A small-molecule ligand and the protein it binds are described below.
Small molecule (SMILES): CC(=O)N[C@H]1[C@H](O[C@H]2[C@H](O)[C@@H](NC(C)=O)CO[C@@H]2CO)O[C@H](CO)[C@@H](O)[C@@H]1O

Sequence of chain 58.E:
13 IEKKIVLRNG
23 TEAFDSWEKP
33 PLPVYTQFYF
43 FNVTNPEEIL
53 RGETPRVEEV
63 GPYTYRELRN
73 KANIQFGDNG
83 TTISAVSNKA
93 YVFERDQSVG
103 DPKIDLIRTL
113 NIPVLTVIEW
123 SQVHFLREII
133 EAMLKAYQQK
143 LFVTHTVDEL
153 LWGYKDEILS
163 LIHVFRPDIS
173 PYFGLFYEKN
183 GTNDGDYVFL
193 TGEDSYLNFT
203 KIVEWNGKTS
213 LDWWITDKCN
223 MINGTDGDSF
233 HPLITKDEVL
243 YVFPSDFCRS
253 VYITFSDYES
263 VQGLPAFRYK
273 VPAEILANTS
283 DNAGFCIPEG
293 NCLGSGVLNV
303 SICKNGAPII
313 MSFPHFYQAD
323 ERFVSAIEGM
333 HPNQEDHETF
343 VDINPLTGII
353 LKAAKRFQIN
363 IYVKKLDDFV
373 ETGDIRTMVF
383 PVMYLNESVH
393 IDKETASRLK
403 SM

Binding-site contacts:
Ligand atom O5 contacts residue ASN280 of chain 58.E at 2.4 Å (h-bond).
Ligand atom C5 contacts residue ASN280 of chain 58.E at 3.7 Å.
Ligand atom C8 contacts residue GLY296 of chain 58.E at 4.4 Å.
Ligand atom C8 contacts residue ARG324 of chain 58.E at 4.2 Å.
Ligand atom C1 contacts residue ASN280 of chain 58.E at 1.4 Å.
Ligand atom C2 contacts residue ASN280 of chain 58.E at 2.5 Å.
Ligand atom C3 contacts residue ASN280 of chain 58.E at 3.8 Å.
Ligand atom O7 contacts residue ASN280 of chain 58.E at 4.4 Å.
Ligand atom C4 contacts residue ASN280 of chain 58.E at 4.2 Å.
Ligand atom N2 contacts residue ASN280 of chain 58.E at 2.9 Å (h-bond).
Ligand atom C7 contacts residue ASN280 of chain 58.E at 3.9 Å.